The small molecule below binds the protein below.
Small molecule (SMILES): C[C@]12CC[C@@H](O)C[C@@H]1CC[C@@H]1[C@@H]2CC[C@]2(C)C(=O)CC[C@@H]12

Binding-site contacts:
Ligand atom C19 contacts residue TRP193 of chain 1.D at 4.4 Å (hydrophobic).
Ligand atom C2 contacts residue PHE199 of chain 1.D at 3.7 Å (hydrophobic).
Ligand atom O3 contacts residue TYR153 of chain 1.D at 3.5 Å (h-bond).
Ligand atom C2 contacts residue NAI1 of chain 1.K at 4.4 Å.
Ligand atom C17 contacts residue VAL148 of chain 1.D at 4.3 Å (hydrophobic).
Ligand atom C15 contacts residue ILE94 of chain 1.D at 4.1 Å (hydrophobic).
Ligand atom C3 contacts residue THR191 of chain 1.D at 4.3 Å.
Ligand atom C6 contacts residue LEU92 of chain 1.D at 3.5 Å (hydrophobic).
Ligand atom C16 contacts residue VAL148 of chain 1.D at 4.0 Å (hydrophobic).
Ligand atom C11 contacts residue ILE198 of chain 1.D at 3.5 Å (hydrophobic).
Ligand atom C5 contacts residue GLU142 of chain 1.D at 4.0 Å.
Ligand atom C1 contacts residue LEU185 of chain 1.D at 4.5 Å (hydrophobic).
Ligand atom C2 contacts residue THR191 of chain 1.D at 4.3 Å.
Ligand atom C1 contacts residue GLU142 of chain 1.D at 3.9 Å.
Ligand atom C2 contacts residue GLU142 of chain 1.D at 3.6 Å.
Ligand atom C14 contacts residue VAL148 of chain 1.D at 4.3 Å (hydrophobic).
Ligand atom C7 contacts residue CYS150 of chain 1.D at 3.5 Å (hydrophobic).
Ligand atom C5 contacts residue LEU92 of chain 1.D at 4.1 Å (hydrophobic).
Ligand atom C2 contacts residue LEU185 of chain 1.D at 3.8 Å (hydrophobic).
Ligand atom O3 contacts residue NAI1 of chain 1.K at 3.3 Å.
Ligand atom C14 contacts residue THR147 of chain 1.D at 4.1 Å.
Ligand atom C6 contacts residue CYS150 of chain 1.D at 3.8 Å (hydrophobic).
Ligand atom C4 contacts residue GLU142 of chain 1.D at 3.5 Å.
Ligand atom C12 contacts residue HIS244 of chain 1.B at 4.3 Å.
Ligand atom C10 contacts residue GLU142 of chain 1.D at 4.4 Å.
Ligand atom C16 contacts residue ALA149 of chain 1.D at 4.4 Å (hydrophobic).
Ligand atom C3 contacts residue GLU142 of chain 1.D at 3.2 Å.
Ligand atom C6 contacts residue ILE94 of chain 1.D at 4.4 Å (hydrophobic).
Ligand atom C19 contacts residue VAL194 of chain 1.D at 3.3 Å (hydrophobic).
Ligand atom C7 contacts residue ILE94 of chain 1.D at 3.8 Å (hydrophobic).
Ligand atom C15 contacts residue VAL148 of chain 1.D at 3.9 Å (hydrophobic).
Ligand atom C4 contacts residue TYR153 of chain 1.D at 4.0 Å (hydrophobic).
Ligand atom C4 contacts residue LEU92 of chain 1.D at 4.0 Å (hydrophobic).
Ligand atom O3 contacts residue GLU142 of chain 1.D at 3.5 Å (salt-bridge).
Ligand atom C1 contacts residue PHE199 of chain 1.D at 3.7 Å (hydrophobic).
Ligand atom C12 contacts residue ILE198 of chain 1.D at 3.9 Å (hydrophobic).
Ligand atom O3 contacts residue MET190 of chain 1.D at 4.0 Å.

Sequence of chain 1.D:
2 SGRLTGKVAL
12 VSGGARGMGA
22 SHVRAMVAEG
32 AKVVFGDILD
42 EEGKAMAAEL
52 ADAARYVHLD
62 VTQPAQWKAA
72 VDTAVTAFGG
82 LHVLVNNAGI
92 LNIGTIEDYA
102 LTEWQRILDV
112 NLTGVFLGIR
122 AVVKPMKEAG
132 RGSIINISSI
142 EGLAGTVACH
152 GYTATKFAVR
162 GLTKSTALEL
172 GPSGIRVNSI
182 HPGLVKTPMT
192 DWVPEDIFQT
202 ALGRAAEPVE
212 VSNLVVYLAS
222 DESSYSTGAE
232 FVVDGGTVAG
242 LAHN

Sequence of chain 1.B:
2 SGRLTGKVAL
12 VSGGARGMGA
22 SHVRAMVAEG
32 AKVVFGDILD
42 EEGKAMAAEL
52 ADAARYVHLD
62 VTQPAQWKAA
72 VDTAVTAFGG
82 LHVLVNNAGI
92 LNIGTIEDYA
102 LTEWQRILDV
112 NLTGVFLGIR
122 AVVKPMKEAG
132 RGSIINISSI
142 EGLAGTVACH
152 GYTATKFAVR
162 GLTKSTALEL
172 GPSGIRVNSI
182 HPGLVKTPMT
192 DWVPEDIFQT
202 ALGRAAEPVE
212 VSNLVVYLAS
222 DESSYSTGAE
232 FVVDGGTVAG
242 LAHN